Sequence of chain 1.J:
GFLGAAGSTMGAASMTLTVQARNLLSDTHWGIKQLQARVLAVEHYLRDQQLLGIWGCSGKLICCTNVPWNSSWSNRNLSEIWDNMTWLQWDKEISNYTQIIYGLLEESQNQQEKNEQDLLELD

A protein and the small-molecule ligand that binds it are described below.
Small molecule (SMILES): CC(=O)N[C@@H]1[C@@H](O)[C@H](O)[C@@H](CO)O[C@H]1O

Binding-site contacts:
Ligand atom N2 contacts residue ASN613 of chain 1.J at 3.0 Å (h-bond).
Ligand atom N2 contacts residue TRP616 of chain 1.J at 4.3 Å.
Ligand atom C8 contacts residue ILE643 of chain 1.J at 4.3 Å (hydrophobic).
Ligand atom C2 contacts residue ASN613 of chain 1.J at 2.6 Å.
Ligand atom C7 contacts residue TRP616 of chain 1.J at 4.3 Å (hydrophobic).
Ligand atom C4 contacts residue ASN613 of chain 1.J at 4.4 Å.
Ligand atom O5 contacts residue ASN613 of chain 1.J at 2.5 Å (h-bond).
Ligand atom C5 contacts residue ASN613 of chain 1.J at 3.8 Å.
Ligand atom C2 contacts residue SER615 of chain 1.J at 3.8 Å.
Ligand atom C7 contacts residue SER615 of chain 1.J at 4.5 Å.
Ligand atom N2 contacts residue SER615 of chain 1.J at 3.5 Å.
Ligand atom C8 contacts residue TYR640 of chain 1.J at 4.1 Å (hydrophobic).
Ligand atom C8 contacts residue TRP616 of chain 1.J at 3.9 Å (hydrophobic).
Ligand atom C3 contacts residue ASN613 of chain 1.J at 4.0 Å.
Ligand atom C1 contacts residue ASN613 of chain 1.J at 1.5 Å.
Ligand atom O7 contacts residue ASN613 of chain 1.J at 4.5 Å.
Ligand atom C7 contacts residue ASN613 of chain 1.J at 3.9 Å.